Binding-site contacts:
Ligand atom C5' contacts residue GLN252 of chain 46.A at 3.4 Å.
Ligand atom C4' contacts residue LEU328 of chain 46.A at 4.1 Å (hydrophobic).
Ligand atom O4 contacts residue ALA259 of chain 46.A at 3.2 Å.
Ligand atom O5' contacts residue LEU328 of chain 46.A at 3.6 Å.
Ligand atom O5' contacts residue GLN252 of chain 46.A at 3.1 Å (h-bond).
Ligand atom O4 contacts residue GLY98 of chain 46.A at 2.8 Å (h-bond).
Ligand atom O4' contacts residue LEU328 of chain 46.A at 3.0 Å.
Ligand atom O4' contacts residue GLN252 of chain 46.A at 3.9 Å.
Ligand atom O5' contacts residue PHE333 of chain 46.A at 3.8 Å.
Ligand atom N3 contacts residue PRO334 of chain 46.A at 3.5 Å.
Ligand atom C4 contacts residue GLY98 of chain 46.A at 3.2 Å.
Ligand atom C2 contacts residue PRO334 of chain 46.A at 3.7 Å (hydrophobic).
Ligand atom C2' contacts residue LEU328 of chain 46.A at 3.7 Å (hydrophobic).
Ligand atom C2' contacts residue PHE333 of chain 46.A at 2.9 Å (hydrophobic).
Ligand atom C7 contacts residue TYR336 of chain 46.A at 3.6 Å (hydrophobic).
Ligand atom C6 contacts residue PHE333 of chain 46.A at 3.7 Å (hydrophobic).
Ligand atom N1 contacts residue PHE333 of chain 46.A at 3.8 Å.
Ligand atom OP1 contacts residue ARG391 of chain 46.A at 3.8 Å.
Ligand atom OP2 contacts residue ARG391 of chain 46.A at 3.9 Å.
Ligand atom OP2 contacts residue GLU102 of chain 46.A at 3.5 Å (salt-bridge).
Ligand atom O2 contacts residue LEU328 of chain 46.A at 2.2 Å.
Ligand atom N1 contacts residue LEU328 of chain 46.A at 3.8 Å.
Ligand atom C1' contacts residue PHE333 of chain 46.A at 3.1 Å (hydrophobic).
Ligand atom C6 contacts residue GLY98 of chain 46.A at 4.1 Å.
Ligand atom C2 contacts residue LEU328 of chain 46.A at 3.0 Å (hydrophobic).
Ligand atom P contacts residue PHE333 of chain 46.A at 3.8 Å.
Ligand atom C4' contacts residue GLN252 of chain 46.A at 3.5 Å.
Ligand atom O3' contacts residue PHE333 of chain 46.A at 3.5 Å.
Ligand atom O4' contacts residue PRO334 of chain 46.A at 4.0 Å.
Ligand atom O4 contacts residue PRO334 of chain 46.A at 3.7 Å.
Ligand atom C3' contacts residue PHE333 of chain 46.A at 3.8 Å (hydrophobic).
Ligand atom OP2 contacts residue PHE333 of chain 46.A at 3.3 Å.
Ligand atom OP1 contacts residue GLN252 of chain 46.A at 3.7 Å.
Ligand atom N3 contacts residue LEU328 of chain 46.A at 3.9 Å.
Ligand atom OP2 contacts residue GLN252 of chain 46.A at 4.1 Å.
Ligand atom C1' contacts residue LEU328 of chain 46.A at 3.9 Å (hydrophobic).
Ligand atom O2 contacts residue PRO334 of chain 46.A at 3.8 Å.
Ligand atom C5 contacts residue GLY98 of chain 46.A at 2.9 Å.
Ligand atom C4 contacts residue PRO334 of chain 46.A at 3.6 Å (hydrophobic).
Ligand atom C5' contacts residue PHE333 of chain 46.A at 3.2 Å (hydrophobic).

The small molecule below binds the protein below.
Small molecule (SMILES): Cc1cn([C@H]2C[C@H](O[P](=O)(O)OC[C@H]3O[C@@H](n4cc(C)c(=O)[nH]c4=O)C[C@@H]3O)[C@@H](CO[P](=O)(O)O[C@H]3C[C@H](n4ccc(=O)[nH]c4=O)O[C@@H]3COP(=O)=O)O2)c(=O)[nH]c1=O

Sequence of chain 46.A:
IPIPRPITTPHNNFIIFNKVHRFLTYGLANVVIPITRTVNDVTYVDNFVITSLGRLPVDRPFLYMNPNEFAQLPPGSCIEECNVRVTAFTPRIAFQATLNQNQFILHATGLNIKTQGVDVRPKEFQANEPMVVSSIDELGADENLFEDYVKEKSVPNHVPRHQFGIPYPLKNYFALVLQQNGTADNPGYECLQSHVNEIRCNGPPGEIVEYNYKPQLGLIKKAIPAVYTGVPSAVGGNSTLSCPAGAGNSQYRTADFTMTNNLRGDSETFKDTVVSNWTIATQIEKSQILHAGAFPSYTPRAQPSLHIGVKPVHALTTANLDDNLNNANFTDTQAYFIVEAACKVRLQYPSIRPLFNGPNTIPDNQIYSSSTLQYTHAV